Sequence of chain 1.A:
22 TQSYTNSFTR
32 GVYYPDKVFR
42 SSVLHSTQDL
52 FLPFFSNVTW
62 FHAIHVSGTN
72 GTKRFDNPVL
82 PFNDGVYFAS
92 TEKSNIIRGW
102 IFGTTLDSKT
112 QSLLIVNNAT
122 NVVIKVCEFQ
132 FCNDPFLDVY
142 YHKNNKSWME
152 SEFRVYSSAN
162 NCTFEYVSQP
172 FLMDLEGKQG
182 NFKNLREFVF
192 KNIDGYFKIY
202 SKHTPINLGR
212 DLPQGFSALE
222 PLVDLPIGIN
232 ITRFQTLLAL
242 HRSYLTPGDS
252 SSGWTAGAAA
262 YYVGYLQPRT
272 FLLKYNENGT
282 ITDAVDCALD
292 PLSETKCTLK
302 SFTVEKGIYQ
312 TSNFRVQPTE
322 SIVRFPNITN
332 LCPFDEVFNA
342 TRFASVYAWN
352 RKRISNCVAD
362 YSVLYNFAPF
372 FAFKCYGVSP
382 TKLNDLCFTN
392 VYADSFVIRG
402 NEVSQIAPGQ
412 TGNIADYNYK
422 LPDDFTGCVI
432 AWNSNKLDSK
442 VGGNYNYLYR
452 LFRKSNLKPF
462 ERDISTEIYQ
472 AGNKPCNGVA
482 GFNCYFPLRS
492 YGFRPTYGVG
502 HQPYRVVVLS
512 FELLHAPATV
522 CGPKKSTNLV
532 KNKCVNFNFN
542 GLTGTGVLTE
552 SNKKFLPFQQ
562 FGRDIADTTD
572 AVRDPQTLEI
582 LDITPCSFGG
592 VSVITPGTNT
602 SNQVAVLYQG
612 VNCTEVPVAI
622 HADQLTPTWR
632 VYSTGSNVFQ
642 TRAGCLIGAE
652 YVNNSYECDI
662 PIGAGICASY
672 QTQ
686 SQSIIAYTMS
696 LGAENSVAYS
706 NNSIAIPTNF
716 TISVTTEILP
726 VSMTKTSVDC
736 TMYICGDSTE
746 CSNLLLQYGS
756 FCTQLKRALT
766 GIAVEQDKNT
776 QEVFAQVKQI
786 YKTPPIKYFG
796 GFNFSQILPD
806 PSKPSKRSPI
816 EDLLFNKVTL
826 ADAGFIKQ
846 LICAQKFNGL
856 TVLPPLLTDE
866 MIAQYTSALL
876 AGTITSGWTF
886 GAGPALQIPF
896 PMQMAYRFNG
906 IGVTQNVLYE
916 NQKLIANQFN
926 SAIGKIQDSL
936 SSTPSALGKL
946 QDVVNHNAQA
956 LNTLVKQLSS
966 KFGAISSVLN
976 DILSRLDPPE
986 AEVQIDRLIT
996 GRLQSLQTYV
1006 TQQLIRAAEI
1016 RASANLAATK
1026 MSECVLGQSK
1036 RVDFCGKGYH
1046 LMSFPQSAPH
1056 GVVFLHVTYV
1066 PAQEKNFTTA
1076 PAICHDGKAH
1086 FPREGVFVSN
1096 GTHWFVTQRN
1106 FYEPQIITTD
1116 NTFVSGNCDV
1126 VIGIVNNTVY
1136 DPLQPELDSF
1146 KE

Binding-site contacts:
Ligand atom C8 contacts residue ASN798 of chain 1.A at 3.9 Å.
Ligand atom O5 contacts residue SER800 of chain 1.A at 4.0 Å.
Ligand atom C1 contacts residue SER800 of chain 1.A at 3.5 Å.
Ligand atom C5 contacts residue ASN798 of chain 1.A at 3.6 Å.
Ligand atom N2 contacts residue ASN798 of chain 1.A at 2.8 Å (h-bond).
Ligand atom C5 contacts residue SER800 of chain 1.A at 4.1 Å.
Ligand atom C4 contacts residue ASN798 of chain 1.A at 4.2 Å.
Ligand atom C1 contacts residue ASN798 of chain 1.A at 1.4 Å.
Ligand atom C2 contacts residue SER800 of chain 1.A at 4.5 Å.
Ligand atom C2 contacts residue ASN798 of chain 1.A at 2.5 Å.
Ligand atom O5 contacts residue ASN798 of chain 1.A at 2.3 Å (h-bond).
Ligand atom O7 contacts residue ASN798 of chain 1.A at 4.5 Å.
Ligand atom C3 contacts residue ASN798 of chain 1.A at 3.8 Å.
Ligand atom C7 contacts residue ASN798 of chain 1.A at 3.7 Å.
Ligand atom O6 contacts residue GLN801 of chain 1.A at 4.1 Å.
Ligand atom C6 contacts residue GLN801 of chain 1.A at 3.6 Å.

This small molecule binds to this protein.
Small molecule (SMILES): CC(=O)N[C@H]1[C@H](O[C@H]2[C@H](O)[C@@H](NC(C)=O)CO[C@@H]2CO)O[C@H](CO)[C@@H](O)[C@@H]1O